The small molecule below binds the protein below.
Small molecule (SMILES): OC[C@H]1O[C@H](O[C@H]2[C@H](O)[C@@H](O)[C@@H](O)O[C@@H]2CO)[C@H](O)[C@@H](O)[C@@H]1O

Sequence of chain 1.B:
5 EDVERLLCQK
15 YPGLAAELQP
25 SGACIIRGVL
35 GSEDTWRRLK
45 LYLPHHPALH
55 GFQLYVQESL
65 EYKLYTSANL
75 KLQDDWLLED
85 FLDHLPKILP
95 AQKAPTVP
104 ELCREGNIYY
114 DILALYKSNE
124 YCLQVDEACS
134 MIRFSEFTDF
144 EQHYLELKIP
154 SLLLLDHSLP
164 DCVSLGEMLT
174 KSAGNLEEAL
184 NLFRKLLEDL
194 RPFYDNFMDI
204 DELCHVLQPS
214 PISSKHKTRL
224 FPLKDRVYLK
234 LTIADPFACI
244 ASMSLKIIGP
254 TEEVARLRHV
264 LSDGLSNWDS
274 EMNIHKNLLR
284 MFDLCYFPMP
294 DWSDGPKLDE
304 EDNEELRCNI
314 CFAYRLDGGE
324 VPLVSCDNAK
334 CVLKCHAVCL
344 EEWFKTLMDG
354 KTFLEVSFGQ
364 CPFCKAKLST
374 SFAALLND

Binding-site contacts:
Ligand atom O6 contacts residue ASP297 of chain 1.B at 2.9 Å (salt-bridge).
Ligand atom O6 contacts residue ASP294 of chain 1.B at 4.5 Å.
Ligand atom C1 contacts residue ASP294 of chain 1.B at 3.1 Å.
Ligand atom O3 contacts residue PRO291 of chain 1.B at 4.2 Å.
Ligand atom C5 contacts residue SER296 of chain 1.B at 4.1 Å.
Ligand atom O6 contacts residue SER296 of chain 1.B at 3.2 Å (h-bond).
Ligand atom O5 contacts residue SER296 of chain 1.B at 3.4 Å (h-bond).
Ligand atom C5 contacts residue ASP294 of chain 1.B at 4.2 Å.
Ligand atom O2 contacts residue ASP294 of chain 1.B at 4.4 Å.
Ligand atom C4 contacts residue MET292 of chain 1.B at 3.6 Å (hydrophobic).
Ligand atom C2 contacts residue ASP294 of chain 1.B at 3.5 Å.
Ligand atom C2 contacts residue MET292 of chain 1.B at 4.3 Å (hydrophobic).
Ligand atom C4 contacts residue ASP297 of chain 1.B at 4.3 Å.
Ligand atom O4 contacts residue TYR289 of chain 1.B at 3.5 Å.
Ligand atom C5 contacts residue TYR289 of chain 1.B at 3.7 Å (hydrophobic).
Ligand atom C3 contacts residue MET292 of chain 1.B at 3.5 Å (hydrophobic).
Ligand atom O3 contacts residue MET292 of chain 1.B at 2.5 Å (h-bond).
Ligand atom C3 contacts residue ASP294 of chain 1.B at 4.3 Å.
Ligand atom O3 contacts residue TYR289 of chain 1.B at 4.2 Å.
Ligand atom C6 contacts residue ASP297 of chain 1.B at 4.2 Å.
Ligand atom C4 contacts residue ASP294 of chain 1.B at 3.9 Å.
Ligand atom O2 contacts residue TYR289 of chain 1.B at 4.5 Å.
Ligand atom O3 contacts residue ASP294 of chain 1.B at 4.4 Å.
Ligand atom C6 contacts residue TYR289 of chain 1.B at 3.8 Å (hydrophobic).
Ligand atom C4 contacts residue TYR289 of chain 1.B at 3.8 Å (hydrophobic).
Ligand atom O4 contacts residue ASP294 of chain 1.B at 4.4 Å.
Ligand atom O4 contacts residue ASP297 of chain 1.B at 4.3 Å.
Ligand atom O4 contacts residue MET292 of chain 1.B at 3.6 Å (h-bond).
Ligand atom O5 contacts residue ASP294 of chain 1.B at 3.0 Å (salt-bridge).
Ligand atom C3 contacts residue TYR289 of chain 1.B at 3.8 Å (hydrophobic).
Ligand atom C6 contacts residue SER296 of chain 1.B at 3.7 Å.
Ligand atom O3 contacts residue PHE290 of chain 1.B at 4.0 Å.
Ligand atom O2 contacts residue MET292 of chain 1.B at 4.4 Å.